Sequence of chain 1.D:
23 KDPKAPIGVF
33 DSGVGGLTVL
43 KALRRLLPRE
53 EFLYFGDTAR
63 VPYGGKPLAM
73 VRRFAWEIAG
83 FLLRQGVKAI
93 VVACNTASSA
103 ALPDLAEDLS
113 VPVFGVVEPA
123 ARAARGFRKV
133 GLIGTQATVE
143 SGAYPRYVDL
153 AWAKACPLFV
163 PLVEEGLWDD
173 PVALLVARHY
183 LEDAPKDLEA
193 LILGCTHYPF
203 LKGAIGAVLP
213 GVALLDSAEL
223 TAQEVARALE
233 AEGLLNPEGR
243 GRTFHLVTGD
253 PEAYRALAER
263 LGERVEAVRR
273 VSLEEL

This small molecule binds to this protein.
Small molecule (SMILES): N[C@H](CCl)C(=O)O

Binding-site contacts:
Ligand atom O contacts residue CYS96 of chain 1.D at 4.2 Å.
Ligand atom O contacts residue CYS197 of chain 1.D at 3.4 Å (h-bond).
Ligand atom C contacts residue THR98 of chain 1.D at 3.9 Å.
Ligand atom N contacts residue THR198 of chain 1.D at 3.7 Å.
Ligand atom C contacts residue CYS197 of chain 1.D at 3.7 Å (hydrophobic).
Ligand atom CA contacts residue THR98 of chain 1.D at 3.9 Å.
Ligand atom OXT contacts residue GLY196 of chain 1.D at 4.3 Å.
Ligand atom CL contacts residue THR137 of chain 1.D at 4.4 Å.
Ligand atom CL contacts residue GLY66 of chain 1.D at 3.9 Å.
Ligand atom OXT contacts residue CYS96 of chain 1.D at 4.0 Å.
Ligand atom CL contacts residue PRO64 of chain 1.D at 4.0 Å.
Ligand atom N contacts residue SER34 of chain 1.D at 3.4 Å (h-bond).
Ligand atom CA contacts residue THR198 of chain 1.D at 4.3 Å.
Ligand atom N contacts residue ASN97 of chain 1.D at 4.5 Å.
Ligand atom C contacts residue CYS96 of chain 1.D at 3.6 Å (hydrophobic).
Ligand atom O contacts residue THR198 of chain 1.D at 2.8 Å (h-bond).
Ligand atom CB contacts residue THR137 of chain 1.D at 3.8 Å.
Ligand atom CA contacts residue CYS96 of chain 1.D at 3.1 Å (hydrophobic).
Ligand atom OXT contacts residue THR98 of chain 1.D at 3.1 Å (h-bond).
Ligand atom N contacts residue CYS96 of chain 1.D at 2.7 Å (h-bond).
Ligand atom OXT contacts residue THR137 of chain 1.D at 3.4 Å.
Ligand atom CL contacts residue SER34 of chain 1.D at 3.6 Å.
Ligand atom OXT contacts residue CYS197 of chain 1.D at 4.0 Å.
Ligand atom N contacts residue ASP33 of chain 1.D at 2.9 Å (salt-bridge).
Ligand atom C contacts residue THR137 of chain 1.D at 4.0 Å.
Ligand atom CA contacts residue ASN97 of chain 1.D at 4.5 Å.
Ligand atom C contacts residue THR198 of chain 1.D at 3.9 Å.
Ligand atom O contacts residue ASN97 of chain 1.D at 3.4 Å (h-bond).
Ligand atom CL contacts residue TYR65 of chain 1.D at 3.9 Å.
Ligand atom CB contacts residue HIS199 of chain 1.D at 4.2 Å.
Ligand atom CA contacts residue SER34 of chain 1.D at 4.2 Å.
Ligand atom C contacts residue ASN97 of chain 1.D at 3.5 Å.
Ligand atom OXT contacts residue ASN97 of chain 1.D at 3.3 Å.
Ligand atom CB contacts residue CYS197 of chain 1.D at 4.2 Å (hydrophobic).
Ligand atom CA contacts residue THR137 of chain 1.D at 4.2 Å.
Ligand atom OXT contacts residue THR140 of chain 1.D at 4.3 Å.
Ligand atom CB contacts residue SER34 of chain 1.D at 4.3 Å.
Ligand atom CA contacts residue ASP33 of chain 1.D at 4.4 Å.